Binding-site contacts:
Ligand atom C4 contacts residue CYS91 of chain 1.A at 4.2 Å (hydrophobic).
Ligand atom C2 contacts residue PHE159 of chain 1.A at 3.8 Å (hydrophobic).
Ligand atom C4 contacts residue VAL178 of chain 1.A at 3.8 Å (hydrophobic).
Ligand atom N3 contacts residue ILE206 of chain 1.A at 4.0 Å.
Ligand atom C7 contacts residue SER90 of chain 1.A at 3.9 Å.
Ligand atom C5 contacts residue GLY92 of chain 1.A at 3.9 Å.
Ligand atom C7 contacts residue CYS91 of chain 1.A at 3.7 Å (hydrophobic).
Ligand atom N3 contacts residue GLY92 of chain 1.A at 4.1 Å.
Ligand atom O6 contacts residue MET180 of chain 1.A at 3.4 Å.
Ligand atom C6 contacts residue PHE159 of chain 1.A at 3.7 Å (hydrophobic).
Ligand atom N9 contacts residue ASP204 of chain 1.A at 3.7 Å.
Ligand atom C6 contacts residue MET180 of chain 1.A at 4.2 Å (hydrophobic).
Ligand atom N9 contacts residue GLY92 of chain 1.A at 3.2 Å (h-bond).
Ligand atom O6 contacts residue GLU179 of chain 1.A at 3.4 Å.
Ligand atom N3 contacts residue ASP204 of chain 1.A at 4.3 Å.
Ligand atom O6 contacts residue VAL178 of chain 1.A at 3.8 Å.
Ligand atom C8 contacts residue ASP204 of chain 1.A at 4.3 Å.
Ligand atom C4 contacts residue ASP204 of chain 1.A at 4.3 Å.
Ligand atom N1 contacts residue GLU179 of chain 1.A at 4.3 Å.
Ligand atom C7 contacts residue VAL178 of chain 1.A at 4.1 Å (hydrophobic).
Ligand atom N9 contacts residue CYS91 of chain 1.A at 3.6 Å.
Ligand atom C5 contacts residue VAL178 of chain 1.A at 3.5 Å (hydrophobic).
Ligand atom C4 contacts residue PHE159 of chain 1.A at 3.8 Å (hydrophobic).
Ligand atom N9 contacts residue SER203 of chain 1.A at 4.3 Å.
Ligand atom C8 contacts residue GLY92 of chain 1.A at 3.5 Å.
Ligand atom N3 contacts residue VAL178 of chain 1.A at 4.1 Å.
Ligand atom C5 contacts residue PHE159 of chain 1.A at 3.8 Å (hydrophobic).
Ligand atom C2 contacts residue VAL178 of chain 1.A at 3.7 Å (hydrophobic).
Ligand atom C8 contacts residue CYS91 of chain 1.A at 3.4 Å (hydrophobic).
Ligand atom N1 contacts residue VAL178 of chain 1.A at 3.7 Å.
Ligand atom O6 contacts residue PHE159 of chain 1.A at 4.1 Å.
Ligand atom C6 contacts residue VAL178 of chain 1.A at 3.4 Å (hydrophobic).
Ligand atom N3 contacts residue PHE159 of chain 1.A at 3.8 Å.
Ligand atom C4 contacts residue GLY92 of chain 1.A at 3.5 Å.
Ligand atom C5 contacts residue CYS91 of chain 1.A at 4.3 Å (hydrophobic).
Ligand atom C6 contacts residue GLU179 of chain 1.A at 3.9 Å.
Ligand atom C8 contacts residue SER90 of chain 1.A at 4.2 Å.
Ligand atom C7 contacts residue GLY92 of chain 1.A at 4.0 Å.
Ligand atom N1 contacts residue PHE159 of chain 1.A at 3.5 Å.
Ligand atom C8 contacts residue SER203 of chain 1.A at 3.5 Å.

Sequence of chain 1.A:
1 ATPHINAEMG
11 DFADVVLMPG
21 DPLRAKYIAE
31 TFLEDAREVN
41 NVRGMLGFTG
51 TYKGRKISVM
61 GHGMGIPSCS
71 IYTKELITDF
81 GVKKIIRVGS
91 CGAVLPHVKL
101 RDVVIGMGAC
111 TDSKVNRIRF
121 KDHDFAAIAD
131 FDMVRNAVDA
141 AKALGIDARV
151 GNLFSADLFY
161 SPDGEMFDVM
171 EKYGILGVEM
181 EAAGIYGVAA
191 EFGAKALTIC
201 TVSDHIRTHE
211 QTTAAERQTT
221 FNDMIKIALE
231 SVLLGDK

The protein below binds the small molecule below.
Small molecule (SMILES): Oc1ncnc2[nH]ccc12